Binding-site contacts:
Ligand atom O2 contacts residue LEU297 of chain 1.B at 3.9 Å.
Ligand atom C2 contacts residue LEU297 of chain 1.B at 4.5 Å (hydrophobic).
Ligand atom O2 contacts residue ASN313 of chain 1.B at 4.3 Å.
Ligand atom O6 contacts residue PRO310 of chain 1.B at 3.7 Å.
Ligand atom O6 contacts residue MAN1 of chain 1.Y at 2.1 Å.
Ligand atom C6 contacts residue BMA1 of chain 1.W at 4.2 Å.
Ligand atom C1 contacts residue MAN1 of chain 1.Z at 4.3 Å.
Ligand atom C2 contacts residue ASN313 of chain 1.B at 3.5 Å.
Ligand atom O3 contacts residue MAN1 of chain 1.Z at 2.8 Å.
Ligand atom C4 contacts residue BMA1 of chain 1.W at 4.2 Å.
Ligand atom C3 contacts residue BMA1 of chain 1.W at 4.0 Å.
Ligand atom C1 contacts residue ASN313 of chain 1.B at 3.3 Å.
Ligand atom O5 contacts residue LEU297 of chain 1.B at 4.3 Å.
Ligand atom O2 contacts residue MAN1 of chain 1.Z at 3.0 Å (h-bond).
Ligand atom C5 contacts residue MAN1 of chain 1.Y at 4.5 Å.
Ligand atom C5 contacts residue BMA1 of chain 1.W at 3.3 Å.
Ligand atom C2 contacts residue MAN1 of chain 1.Z at 3.4 Å.
Ligand atom O5 contacts residue PRO310 of chain 1.B at 3.5 Å.
Ligand atom O5 contacts residue BMA1 of chain 1.W at 3.0 Å (h-bond).
Ligand atom O2 contacts residue GLU295 of chain 1.B at 3.4 Å (salt-bridge).
Ligand atom C6 contacts residue PRO310 of chain 1.B at 4.0 Å (hydrophobic).
Ligand atom O4 contacts residue MAN1 of chain 1.Y at 4.0 Å.
Ligand atom C6 contacts residue MAN1 of chain 1.Y at 3.4 Å.
Ligand atom C1 contacts residue LEU297 of chain 1.B at 4.0 Å (hydrophobic).
Ligand atom C2 contacts residue BMA1 of chain 1.W at 3.6 Å.
Ligand atom C3 contacts residue MAN1 of chain 1.Z at 3.3 Å.
Ligand atom C5 contacts residue PRO310 of chain 1.B at 4.4 Å (hydrophobic).
Ligand atom C4 contacts residue MAN1 of chain 1.Y at 4.3 Å.
Ligand atom C1 contacts residue PRO310 of chain 1.B at 4.4 Å (hydrophobic).
Ligand atom C1 contacts residue BMA1 of chain 1.W at 2.5 Å.

Sequence of chain 1.B:
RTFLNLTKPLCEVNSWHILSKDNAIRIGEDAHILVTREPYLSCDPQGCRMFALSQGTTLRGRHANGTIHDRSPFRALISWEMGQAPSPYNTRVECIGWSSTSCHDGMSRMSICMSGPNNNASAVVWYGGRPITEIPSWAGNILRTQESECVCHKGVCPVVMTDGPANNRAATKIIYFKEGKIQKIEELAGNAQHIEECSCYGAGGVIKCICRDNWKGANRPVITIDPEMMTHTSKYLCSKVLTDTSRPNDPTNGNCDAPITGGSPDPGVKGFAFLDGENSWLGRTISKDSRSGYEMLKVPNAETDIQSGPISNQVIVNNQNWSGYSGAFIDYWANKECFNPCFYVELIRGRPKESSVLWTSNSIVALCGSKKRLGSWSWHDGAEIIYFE

This protein binds this small molecule.
Small molecule (SMILES): OC[C@H]1O[C@H](O)[C@@H](O)[C@@H](O)[C@@H]1O